Sequence of chain 42.B:
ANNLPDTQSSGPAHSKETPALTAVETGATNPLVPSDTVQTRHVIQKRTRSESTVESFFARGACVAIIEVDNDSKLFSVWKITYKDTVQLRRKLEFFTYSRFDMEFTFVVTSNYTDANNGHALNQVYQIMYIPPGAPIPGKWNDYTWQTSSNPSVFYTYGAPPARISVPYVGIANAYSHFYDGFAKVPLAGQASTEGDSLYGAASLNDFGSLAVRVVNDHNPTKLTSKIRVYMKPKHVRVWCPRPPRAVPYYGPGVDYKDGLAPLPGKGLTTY

A small-molecule ligand and the protein it binds are described below.
Small molecule (SMILES): COc1ccc(OCc2ccc(COc3c(Cl)cccc3Cl)cc2)c(Cl)c1

Sequence of chain 41.E:
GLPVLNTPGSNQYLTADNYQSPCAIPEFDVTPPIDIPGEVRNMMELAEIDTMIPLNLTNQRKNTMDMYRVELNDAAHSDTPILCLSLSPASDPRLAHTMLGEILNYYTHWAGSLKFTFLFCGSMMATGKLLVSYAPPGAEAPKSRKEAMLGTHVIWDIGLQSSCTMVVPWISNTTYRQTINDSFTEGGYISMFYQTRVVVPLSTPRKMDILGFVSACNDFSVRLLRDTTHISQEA

Binding-site contacts:
Ligand atom C9 contacts residue VAL176 of chain 42.B at 3.6 Å (hydrophobic).
Ligand atom C17 contacts residue TYR136 of chain 42.B at 3.7 Å (hydrophobic).
Ligand atom C20 contacts residue LEU217 of chain 42.B at 3.8 Å (hydrophobic).
Ligand atom O1 contacts residue ILE87 of chain 42.B at 3.7 Å.
Ligand atom C7 contacts residue PHE214 of chain 42.B at 3.5 Å (hydrophobic).
Ligand atom C1 contacts residue TYR182 of chain 42.B at 3.8 Å (hydrophobic).
Ligand atom CL2 contacts residue ILE25 of chain 41.E at 3.4 Å.
Ligand atom C4 contacts residue MET109 of chain 42.B at 3.8 Å (hydrophobic).
Ligand atom C21 contacts residue HIS184 of chain 42.B at 3.6 Å.
Ligand atom O3 contacts residue TYR89 of chain 42.B at 3.6 Å.
Ligand atom C19 contacts residue LEU217 of chain 42.B at 3.8 Å (hydrophobic).
Ligand atom C6 contacts residue TYR89 of chain 42.B at 3.7 Å (hydrophobic).
Ligand atom O1 contacts residue PHE214 of chain 42.B at 3.8 Å.
Ligand atom C12 contacts residue PHE111 of chain 42.B at 3.8 Å (hydrophobic).
Ligand atom C14 contacts residue TYR136 of chain 42.B at 3.5 Å (hydrophobic).
Ligand atom C3 contacts residue MET109 of chain 42.B at 3.7 Å (hydrophobic).
Ligand atom C20 contacts residue ILE171 of chain 42.B at 3.8 Å (hydrophobic).
Ligand atom C13 contacts residue PHE111 of chain 42.B at 3.7 Å (hydrophobic).
Ligand atom C8 contacts residue MET109 of chain 42.B at 3.4 Å (hydrophobic).
Ligand atom C13 contacts residue MET109 of chain 42.B at 3.4 Å (hydrophobic).
Ligand atom C7 contacts residue MET109 of chain 42.B at 3.3 Å (hydrophobic).
Ligand atom C21 contacts residue SER105 of chain 42.B at 3.8 Å.
Ligand atom C9 contacts residue PHE214 of chain 42.B at 3.7 Å (hydrophobic).
Ligand atom C17 contacts residue ALA24 of chain 41.E at 3.7 Å (hydrophobic).
Ligand atom CL3 contacts residue LEU217 of chain 42.B at 3.8 Å.
Ligand atom CL2 contacts residue ALA24 of chain 41.E at 3.5 Å.
Ligand atom C13 contacts residue ILE87 of chain 42.B at 3.7 Å (hydrophobic).
Ligand atom C12 contacts residue ILE87 of chain 42.B at 3.8 Å (hydrophobic).
Ligand atom C16 contacts residue TYR136 of chain 42.B at 3.8 Å (hydrophobic).
Ligand atom CL2 contacts residue TYR136 of chain 42.B at 3.6 Å.
Ligand atom C16 contacts residue ALA24 of chain 41.E at 3.8 Å (hydrophobic).
Ligand atom C11 contacts residue ILE87 of chain 42.B at 3.8 Å (hydrophobic).
Ligand atom O2 contacts residue VAL173 of chain 42.B at 3.4 Å.
Ligand atom C2 contacts residue PHE214 of chain 42.B at 3.6 Å (hydrophobic).
Ligand atom C21 contacts residue TYR182 of chain 42.B at 3.8 Å (hydrophobic).
Ligand atom C10 contacts residue TYR136 of chain 42.B at 3.5 Å (hydrophobic).
Ligand atom CL3 contacts residue PHE111 of chain 42.B at 3.8 Å.
Ligand atom C5 contacts residue TYR89 of chain 42.B at 3.5 Å (hydrophobic).
Ligand atom O3 contacts residue PHE107 of chain 42.B at 3.6 Å.
Ligand atom O1 contacts residue MET109 of chain 42.B at 3.7 Å.